The small molecule below binds the protein below.
Small molecule (SMILES): COC1CN(S(=O)(=O)N2Cc3ccc(Cl)cc3[C@H](C(=O)Nc3cncc4ccccc34)C2)C1

Sequence of chain 1.B:
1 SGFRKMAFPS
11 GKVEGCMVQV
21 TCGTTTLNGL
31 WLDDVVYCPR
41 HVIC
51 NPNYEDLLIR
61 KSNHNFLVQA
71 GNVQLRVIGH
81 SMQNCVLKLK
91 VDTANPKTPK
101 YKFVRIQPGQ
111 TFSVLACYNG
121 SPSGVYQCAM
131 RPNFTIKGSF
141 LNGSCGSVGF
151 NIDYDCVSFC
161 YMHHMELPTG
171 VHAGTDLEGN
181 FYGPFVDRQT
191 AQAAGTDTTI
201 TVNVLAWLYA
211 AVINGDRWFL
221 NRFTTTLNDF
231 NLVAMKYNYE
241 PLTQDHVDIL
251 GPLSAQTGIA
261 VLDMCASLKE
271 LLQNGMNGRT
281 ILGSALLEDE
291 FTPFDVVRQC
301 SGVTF

Binding-site contacts:
Ligand atom O3 contacts residue MET165 of chain 1.B at 3.4 Å.
Ligand atom C12 contacts residue ASN142 of chain 1.B at 3.8 Å.
Ligand atom C10 contacts residue PHE140 of chain 1.B at 4.0 Å (hydrophobic).
Ligand atom O3 contacts residue GLU166 of chain 1.B at 3.1 Å (salt-bridge).
Ligand atom C10 contacts residue GLU166 of chain 1.B at 3.8 Å.
Ligand atom C8 contacts residue MET165 of chain 1.B at 3.9 Å (hydrophobic).
Ligand atom C10 contacts residue LEU141 of chain 1.B at 3.7 Å (hydrophobic).
Ligand atom CL contacts residue ASP187 of chain 1.B at 3.6 Å.
Ligand atom C11 contacts residue GLU166 of chain 1.B at 3.7 Å.
Ligand atom C9 contacts residue PHE140 of chain 1.B at 3.5 Å (hydrophobic).
Ligand atom C18 contacts residue MET165 of chain 1.B at 3.7 Å (hydrophobic).
Ligand atom C8 contacts residue GLU166 of chain 1.B at 3.6 Å.
Ligand atom C17 contacts residue MET165 of chain 1.B at 3.6 Å (hydrophobic).
Ligand atom C3 contacts residue GLU166 of chain 1.B at 3.9 Å.
Ligand atom N2 contacts residue CYS145 of chain 1.B at 3.8 Å.
Ligand atom C11 contacts residue LEU141 of chain 1.B at 3.7 Å (hydrophobic).
Ligand atom CL contacts residue HIS41 of chain 1.B at 3.4 Å.
Ligand atom N3 contacts residue HIS163 of chain 1.B at 2.9 Å (h-bond).
Ligand atom C11 contacts residue PHE140 of chain 1.B at 3.7 Å (hydrophobic).
Ligand atom C10 contacts residue ASN142 of chain 1.B at 3.9 Å.
Ligand atom C17 contacts residue HIS41 of chain 1.B at 4.0 Å.
Ligand atom C contacts residue GLU166 of chain 1.B at 3.5 Å.
Ligand atom CL contacts residue MET165 of chain 1.B at 3.8 Å.
Ligand atom C22 contacts residue GLN189 of chain 1.B at 3.4 Å.
Ligand atom C19 contacts residue ARG188 of chain 1.B at 3.8 Å.
Ligand atom C17 contacts residue HIS164 of chain 1.B at 3.3 Å.
Ligand atom C8 contacts residue HIS163 of chain 1.B at 3.2 Å.
Ligand atom C9 contacts residue GLU166 of chain 1.B at 3.6 Å.
Ligand atom CL contacts residue HIS164 of chain 1.B at 3.5 Å.
Ligand atom N3 contacts residue PHE140 of chain 1.B at 3.9 Å.
Ligand atom N contacts residue GLN189 of chain 1.B at 3.9 Å.
Ligand atom C9 contacts residue LEU141 of chain 1.B at 3.7 Å (hydrophobic).
Ligand atom N3 contacts residue GLU166 of chain 1.B at 3.6 Å.
Ligand atom C20 contacts residue GLN189 of chain 1.B at 3.8 Å.
Ligand atom C18 contacts residue HIS164 of chain 1.B at 3.8 Å.
Ligand atom C21 contacts residue GLN189 of chain 1.B at 4.0 Å.
Ligand atom C2 contacts residue GLN189 of chain 1.B at 3.5 Å.
Ligand atom C8 contacts residue CYS145 of chain 1.B at 4.0 Å (hydrophobic).
Ligand atom C11 contacts residue ASN142 of chain 1.B at 3.6 Å.
Ligand atom N3 contacts residue SER144 of chain 1.B at 3.7 Å.

Sequence of chain 1.A:
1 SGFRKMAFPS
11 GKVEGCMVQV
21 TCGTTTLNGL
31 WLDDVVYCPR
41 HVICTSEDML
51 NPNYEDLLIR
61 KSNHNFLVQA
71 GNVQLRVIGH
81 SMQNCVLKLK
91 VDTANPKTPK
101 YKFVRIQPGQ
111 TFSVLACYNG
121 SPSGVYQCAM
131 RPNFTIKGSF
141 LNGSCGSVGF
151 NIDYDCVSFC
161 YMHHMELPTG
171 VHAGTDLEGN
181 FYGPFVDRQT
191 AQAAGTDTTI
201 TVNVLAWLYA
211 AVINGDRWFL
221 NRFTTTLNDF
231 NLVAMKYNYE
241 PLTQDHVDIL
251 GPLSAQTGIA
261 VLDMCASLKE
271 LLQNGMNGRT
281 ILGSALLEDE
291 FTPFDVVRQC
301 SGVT